Binding-site contacts:
Ligand atom O5 contacts residue ASN269 of chain 1.B at 2.3 Å (h-bond).
Ligand atom C1 contacts residue ARG544 of chain 1.A at 3.9 Å.
Ligand atom C5 contacts residue ARG544 of chain 1.A at 4.1 Å.
Ligand atom C1 contacts residue ASN269 of chain 1.B at 1.4 Å.
Ligand atom C3 contacts residue ASN269 of chain 1.B at 3.8 Å.
Ligand atom O5 contacts residue ARG544 of chain 1.A at 3.9 Å.
Ligand atom C5 contacts residue ASN269 of chain 1.B at 3.7 Å.
Ligand atom C2 contacts residue ASN269 of chain 1.B at 2.5 Å.
Ligand atom C4 contacts residue ASN269 of chain 1.B at 4.2 Å.
Ligand atom O7 contacts residue ASN269 of chain 1.B at 3.2 Å (h-bond).
Ligand atom C7 contacts residue ASN269 of chain 1.B at 3.3 Å.
Ligand atom C6 contacts residue ARG544 of chain 1.A at 4.2 Å.
Ligand atom N2 contacts residue ASN269 of chain 1.B at 3.0 Å (h-bond).
Ligand atom C8 contacts residue GLU268 of chain 1.B at 3.8 Å.
Ligand atom O7 contacts residue ASP267 of chain 1.B at 4.2 Å.

The small molecule below binds the protein below.
Small molecule (SMILES): CC(=O)N[C@@H]1[C@@H](O)[C@H](O)[C@@H](CO)O[C@H]1O

Sequence of chain 1.B:
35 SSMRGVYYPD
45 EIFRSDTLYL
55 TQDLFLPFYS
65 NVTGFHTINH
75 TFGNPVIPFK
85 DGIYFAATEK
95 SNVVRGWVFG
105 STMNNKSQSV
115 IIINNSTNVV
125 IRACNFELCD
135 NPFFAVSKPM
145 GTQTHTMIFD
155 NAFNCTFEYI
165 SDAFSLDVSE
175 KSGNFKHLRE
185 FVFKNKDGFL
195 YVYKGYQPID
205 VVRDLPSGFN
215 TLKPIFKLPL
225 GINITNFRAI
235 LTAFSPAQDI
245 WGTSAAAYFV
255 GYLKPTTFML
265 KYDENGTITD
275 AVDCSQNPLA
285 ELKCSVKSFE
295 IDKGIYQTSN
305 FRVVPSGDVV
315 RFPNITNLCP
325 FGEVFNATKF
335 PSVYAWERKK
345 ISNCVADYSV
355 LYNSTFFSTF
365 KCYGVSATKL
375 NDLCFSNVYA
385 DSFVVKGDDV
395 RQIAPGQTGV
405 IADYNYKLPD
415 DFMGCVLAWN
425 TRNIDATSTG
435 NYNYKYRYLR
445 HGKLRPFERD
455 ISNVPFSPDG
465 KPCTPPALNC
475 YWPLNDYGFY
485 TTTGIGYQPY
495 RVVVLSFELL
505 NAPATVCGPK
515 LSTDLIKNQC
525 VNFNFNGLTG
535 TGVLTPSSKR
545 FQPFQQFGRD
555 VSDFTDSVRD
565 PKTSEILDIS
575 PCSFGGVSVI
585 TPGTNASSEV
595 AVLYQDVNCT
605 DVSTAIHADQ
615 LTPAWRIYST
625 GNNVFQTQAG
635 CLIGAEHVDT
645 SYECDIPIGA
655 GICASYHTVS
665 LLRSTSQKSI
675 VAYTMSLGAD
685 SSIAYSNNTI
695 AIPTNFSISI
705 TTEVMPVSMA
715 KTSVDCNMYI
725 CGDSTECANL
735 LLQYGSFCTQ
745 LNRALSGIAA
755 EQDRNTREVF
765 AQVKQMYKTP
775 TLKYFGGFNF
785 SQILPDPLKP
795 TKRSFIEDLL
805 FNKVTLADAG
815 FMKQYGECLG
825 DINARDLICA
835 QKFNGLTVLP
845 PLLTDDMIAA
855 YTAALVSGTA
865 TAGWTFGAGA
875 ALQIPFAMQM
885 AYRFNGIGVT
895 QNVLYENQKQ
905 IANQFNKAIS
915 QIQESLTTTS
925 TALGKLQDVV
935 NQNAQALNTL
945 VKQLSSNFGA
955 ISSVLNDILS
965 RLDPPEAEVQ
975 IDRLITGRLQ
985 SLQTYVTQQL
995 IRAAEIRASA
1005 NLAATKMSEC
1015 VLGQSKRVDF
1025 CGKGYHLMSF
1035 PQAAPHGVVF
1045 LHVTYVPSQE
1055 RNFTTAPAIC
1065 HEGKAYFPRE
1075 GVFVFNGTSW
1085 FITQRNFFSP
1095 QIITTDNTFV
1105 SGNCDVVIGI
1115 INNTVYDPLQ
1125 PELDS

Sequence of chain 1.A:
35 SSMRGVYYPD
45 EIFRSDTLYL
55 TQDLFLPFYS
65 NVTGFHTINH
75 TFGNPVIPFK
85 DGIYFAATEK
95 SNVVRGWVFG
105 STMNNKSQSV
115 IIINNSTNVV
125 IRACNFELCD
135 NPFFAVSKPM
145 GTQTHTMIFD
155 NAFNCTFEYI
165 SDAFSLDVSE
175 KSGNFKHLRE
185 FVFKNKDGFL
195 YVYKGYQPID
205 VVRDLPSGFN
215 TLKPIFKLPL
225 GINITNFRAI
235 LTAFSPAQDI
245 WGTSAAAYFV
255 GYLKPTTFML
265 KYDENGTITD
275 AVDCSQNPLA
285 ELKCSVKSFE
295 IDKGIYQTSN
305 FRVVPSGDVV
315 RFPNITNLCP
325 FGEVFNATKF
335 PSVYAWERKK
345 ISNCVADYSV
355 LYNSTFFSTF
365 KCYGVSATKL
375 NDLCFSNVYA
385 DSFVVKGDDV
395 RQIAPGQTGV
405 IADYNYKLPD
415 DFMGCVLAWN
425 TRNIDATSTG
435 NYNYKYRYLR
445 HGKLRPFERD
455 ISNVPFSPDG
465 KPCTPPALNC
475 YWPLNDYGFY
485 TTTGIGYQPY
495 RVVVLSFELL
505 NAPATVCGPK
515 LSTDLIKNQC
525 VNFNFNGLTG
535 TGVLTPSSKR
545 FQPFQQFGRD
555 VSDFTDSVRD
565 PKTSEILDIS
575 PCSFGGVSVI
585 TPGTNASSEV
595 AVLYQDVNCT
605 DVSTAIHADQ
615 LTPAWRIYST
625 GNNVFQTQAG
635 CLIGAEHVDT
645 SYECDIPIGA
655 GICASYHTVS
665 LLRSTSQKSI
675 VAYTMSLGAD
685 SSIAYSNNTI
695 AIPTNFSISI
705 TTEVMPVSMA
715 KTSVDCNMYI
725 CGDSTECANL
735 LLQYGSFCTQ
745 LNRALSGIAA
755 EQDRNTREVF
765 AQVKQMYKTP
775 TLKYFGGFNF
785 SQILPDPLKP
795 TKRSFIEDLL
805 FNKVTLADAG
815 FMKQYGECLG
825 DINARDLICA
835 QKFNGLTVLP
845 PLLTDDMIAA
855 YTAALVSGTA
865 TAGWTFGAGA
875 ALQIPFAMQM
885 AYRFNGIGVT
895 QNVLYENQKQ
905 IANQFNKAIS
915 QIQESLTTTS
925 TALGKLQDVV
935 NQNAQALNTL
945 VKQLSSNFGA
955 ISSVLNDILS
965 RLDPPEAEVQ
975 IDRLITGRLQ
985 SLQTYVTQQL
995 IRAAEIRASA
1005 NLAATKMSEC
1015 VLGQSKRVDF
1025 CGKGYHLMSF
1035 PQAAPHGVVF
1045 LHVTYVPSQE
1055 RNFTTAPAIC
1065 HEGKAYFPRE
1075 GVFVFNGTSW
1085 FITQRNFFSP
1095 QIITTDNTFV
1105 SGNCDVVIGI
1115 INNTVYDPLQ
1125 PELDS